A protein and the small-molecule ligand that binds it are described below.
Small molecule (SMILES): CC(=O)N[C@@H]1[C@@H](O)[C@H](O)[C@@H](CO)O[C@H]1O

Binding-site contacts:
Ligand atom O7 contacts residue THR248 of chain 1.C at 3.1 Å (h-bond).
Ligand atom C3 contacts residue ASN246 of chain 1.C at 3.6 Å.
Ligand atom C1 contacts residue ASN246 of chain 1.C at 1.4 Å.
Ligand atom O7 contacts residue ASN246 of chain 1.C at 3.1 Å (h-bond).
Ligand atom C5 contacts residue ASN246 of chain 1.C at 3.6 Å.
Ligand atom O5 contacts residue ASN246 of chain 1.C at 2.3 Å (h-bond).
Ligand atom C7 contacts residue ASN246 of chain 1.C at 3.2 Å.
Ligand atom C2 contacts residue ASN246 of chain 1.C at 2.3 Å.
Ligand atom C4 contacts residue ASN246 of chain 1.C at 4.1 Å.
Ligand atom C8 contacts residue ASN246 of chain 1.C at 4.0 Å.
Ligand atom C7 contacts residue THR248 of chain 1.C at 4.1 Å.
Ligand atom N2 contacts residue ASN246 of chain 1.C at 2.8 Å (h-bond).

Sequence of chain 1.C:
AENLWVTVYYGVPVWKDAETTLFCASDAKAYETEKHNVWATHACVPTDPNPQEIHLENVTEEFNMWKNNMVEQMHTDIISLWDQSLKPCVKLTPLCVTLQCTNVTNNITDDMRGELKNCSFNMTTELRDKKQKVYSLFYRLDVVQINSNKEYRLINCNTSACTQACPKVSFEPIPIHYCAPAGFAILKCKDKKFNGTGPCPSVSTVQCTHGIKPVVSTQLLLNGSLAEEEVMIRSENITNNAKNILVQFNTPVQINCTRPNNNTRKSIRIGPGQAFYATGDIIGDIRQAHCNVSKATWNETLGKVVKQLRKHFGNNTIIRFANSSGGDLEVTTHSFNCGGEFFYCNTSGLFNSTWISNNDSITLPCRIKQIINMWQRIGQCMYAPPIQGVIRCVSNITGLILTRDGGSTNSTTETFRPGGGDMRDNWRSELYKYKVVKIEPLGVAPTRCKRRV